A small-molecule ligand and the protein it binds are described below.
Small molecule (SMILES): CC(C)CCC[C@@H](C)[C@H]1CC[C@H]2[C@@H]3CC=C4C[C@@H](OC(=O)CCC(=O)O)CC[C@]4(C)[C@H]3CC[C@]12C

Sequence of chain 1.B:
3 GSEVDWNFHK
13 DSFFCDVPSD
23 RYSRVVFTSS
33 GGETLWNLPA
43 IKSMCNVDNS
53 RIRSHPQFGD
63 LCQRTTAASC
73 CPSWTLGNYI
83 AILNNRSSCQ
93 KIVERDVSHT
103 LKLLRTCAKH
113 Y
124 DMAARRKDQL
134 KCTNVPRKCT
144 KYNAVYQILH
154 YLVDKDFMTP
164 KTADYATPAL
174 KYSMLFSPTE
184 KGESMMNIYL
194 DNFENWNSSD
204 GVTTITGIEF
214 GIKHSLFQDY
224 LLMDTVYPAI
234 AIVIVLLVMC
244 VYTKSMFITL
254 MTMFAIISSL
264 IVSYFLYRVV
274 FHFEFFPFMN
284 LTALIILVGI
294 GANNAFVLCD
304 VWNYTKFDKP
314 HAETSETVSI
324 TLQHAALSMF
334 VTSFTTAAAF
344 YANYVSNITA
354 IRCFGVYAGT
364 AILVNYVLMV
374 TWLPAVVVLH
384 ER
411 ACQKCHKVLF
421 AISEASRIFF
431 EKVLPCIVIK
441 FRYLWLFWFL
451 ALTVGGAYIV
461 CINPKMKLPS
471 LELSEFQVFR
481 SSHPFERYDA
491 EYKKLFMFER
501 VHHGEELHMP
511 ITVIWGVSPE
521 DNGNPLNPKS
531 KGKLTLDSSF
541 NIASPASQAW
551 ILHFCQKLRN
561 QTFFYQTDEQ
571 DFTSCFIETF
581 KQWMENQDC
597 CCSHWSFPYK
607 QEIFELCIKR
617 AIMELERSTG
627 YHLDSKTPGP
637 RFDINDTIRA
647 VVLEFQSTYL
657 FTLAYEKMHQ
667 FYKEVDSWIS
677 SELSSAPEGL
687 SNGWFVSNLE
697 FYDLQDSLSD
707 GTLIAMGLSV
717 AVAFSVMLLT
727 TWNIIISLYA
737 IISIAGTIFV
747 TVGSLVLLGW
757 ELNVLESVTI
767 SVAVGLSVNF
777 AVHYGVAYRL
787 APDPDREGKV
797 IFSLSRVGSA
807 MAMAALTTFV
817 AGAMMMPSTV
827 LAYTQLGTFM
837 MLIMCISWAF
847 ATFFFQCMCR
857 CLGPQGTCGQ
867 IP

Binding-site contacts:
Ligand atom OAF contacts residue LEU753 of chain 1.B at 4.2 Å.
Ligand atom CAK contacts residue SER750 of chain 1.B at 3.8 Å.
Ligand atom CAU contacts residue Y011 of chain 1.D at 4.5 Å.
Ligand atom CAC contacts residue Y011 of chain 1.D at 3.8 Å.
Ligand atom CBF contacts residue SER750 of chain 1.B at 4.4 Å.
Ligand atom CAC contacts residue CYS841 of chain 1.B at 3.7 Å (hydrophobic).
Ligand atom CAJ contacts residue ILE842 of chain 1.B at 3.6 Å (hydrophobic).
Ligand atom CBC contacts residue LEU753 of chain 1.B at 3.8 Å (hydrophobic).
Ligand atom OAW contacts residue LEU753 of chain 1.B at 3.7 Å.
Ligand atom CAL contacts residue LEU753 of chain 1.B at 3.9 Å (hydrophobic).
Ligand atom CBB contacts residue ILE842 of chain 1.B at 4.3 Å (hydrophobic).
Ligand atom CAI contacts residue SER750 of chain 1.B at 4.4 Å.
Ligand atom CAC contacts residue ILE842 of chain 1.B at 3.6 Å (hydrophobic).
Ligand atom OAG contacts residue LEU754 of chain 1.B at 4.2 Å.
Ligand atom CAP contacts residue ILE842 of chain 1.B at 3.9 Å (hydrophobic).
Ligand atom CBD contacts residue SER750 of chain 1.B at 4.4 Å.
Ligand atom CBB contacts residue Y011 of chain 1.D at 4.4 Å.
Ligand atom CAM contacts residue LEU753 of chain 1.B at 4.4 Å (hydrophobic).
Ligand atom CAV contacts residue LEU753 of chain 1.B at 3.5 Å (hydrophobic).
Ligand atom CBE contacts residue ILE842 of chain 1.B at 4.3 Å (hydrophobic).
Ligand atom CAB contacts residue ALA845 of chain 1.B at 4.2 Å (hydrophobic).
Ligand atom CAI contacts residue LEU753 of chain 1.B at 4.0 Å (hydrophobic).
Ligand atom CAY contacts residue LEU753 of chain 1.B at 4.3 Å (hydrophobic).
Ligand atom CAO contacts residue ILE842 of chain 1.B at 4.5 Å (hydrophobic).
Ligand atom CAZ contacts residue LEU753 of chain 1.B at 4.3 Å (hydrophobic).
Ligand atom CBG contacts residue SER750 of chain 1.B at 4.3 Å.